This protein binds this small molecule.
Small molecule (SMILES): NC(=O)c1cc(NC(=O)c2cc(-c3cccc(N)n3)ccc2Cl)n(-c2ccccc2)n1

Binding-site contacts:
Ligand atom C1 contacts residue LYS68 of chain 1.A at 3.7 Å.
Ligand atom C10 contacts residue PHE113 of chain 1.A at 3.6 Å (hydrophobic).
Ligand atom C20 contacts residue ASP192 of chain 1.A at 3.1 Å.
Ligand atom N25 contacts residue ASP192 of chain 1.A at 3.7 Å.
Ligand atom C6 contacts residue GLY194 of chain 1.A at 3.5 Å.
Ligand atom C3 contacts residue LEU10 of chain 1.A at 3.7 Å (hydrophobic).
Ligand atom C3 contacts residue LYS68 of chain 1.A at 3.7 Å.
Ligand atom C11 contacts residue ASP192 of chain 1.A at 3.7 Å.
Ligand atom CL1 contacts residue HIS172 of chain 1.A at 3.2 Å.
Ligand atom C21 contacts residue ASP192 of chain 1.A at 3.7 Å.
Ligand atom C19 contacts residue PHE113 of chain 1.A at 3.6 Å (hydrophobic).
Ligand atom C6 contacts residue ASP192 of chain 1.A at 3.3 Å.
Ligand atom O29 contacts residue SER8 of chain 1.A at 3.4 Å.
Ligand atom C2 contacts residue ASP192 of chain 1.A at 3.4 Å.
Ligand atom N23 contacts residue GLY191 of chain 1.A at 3.4 Å.
Ligand atom C14 contacts residue ASP192 of chain 1.A at 3.6 Å.
Ligand atom C9 contacts residue LEU88 of chain 1.A at 3.5 Å (hydrophobic).
Ligand atom C8 contacts residue HIS172 of chain 1.A at 3.7 Å.
Ligand atom C12 contacts residue ASP192 of chain 1.A at 3.6 Å.
Ligand atom C10 contacts residue VAL97 of chain 1.A at 3.2 Å (hydrophobic).
Ligand atom N25 contacts residue GLY194 of chain 1.A at 3.5 Å.
Ligand atom C11 contacts residue LEU10 of chain 1.A at 3.7 Å (hydrophobic).
Ligand atom C4 contacts residue LEU88 of chain 1.A at 3.7 Å (hydrophobic).
Ligand atom C19 contacts residue GLY191 of chain 1.A at 3.7 Å.
Ligand atom C16 contacts residue HIS172 of chain 1.A at 3.8 Å.
Ligand atom C4 contacts residue VAL97 of chain 1.A at 3.2 Å (hydrophobic).
Ligand atom C3 contacts residue GLU84 of chain 1.A at 3.4 Å.
Ligand atom N23 contacts residue ASP192 of chain 1.A at 3.4 Å (salt-bridge).
Ligand atom N26 contacts residue ASP192 of chain 1.A at 3.2 Å (salt-bridge).
Ligand atom O29 contacts residue LEU10 of chain 1.A at 3.1 Å (h-bond).
Ligand atom N27 contacts residue ARG197 of chain 1.A at 3.0 Å (salt-bridge).
Ligand atom CL1 contacts residue GLY9 of chain 1.A at 3.5 Å.
Ligand atom C12 contacts residue SER8 of chain 1.A at 3.5 Å.
Ligand atom N24 contacts residue SER8 of chain 1.A at 3.8 Å.
Ligand atom O29 contacts residue GLY9 of chain 1.A at 3.4 Å (h-bond).
Ligand atom N28 contacts residue ASP192 of chain 1.A at 2.9 Å (salt-bridge).
Ligand atom C4 contacts residue ILE96 of chain 1.A at 3.7 Å (hydrophobic).
Ligand atom C18 contacts residue SER8 of chain 1.A at 3.4 Å.
Ligand atom N24 contacts residue GLY194 of chain 1.A at 3.3 Å.
Ligand atom N26 contacts residue PHE113 of chain 1.A at 3.3 Å.

Sequence of chain 1.A:
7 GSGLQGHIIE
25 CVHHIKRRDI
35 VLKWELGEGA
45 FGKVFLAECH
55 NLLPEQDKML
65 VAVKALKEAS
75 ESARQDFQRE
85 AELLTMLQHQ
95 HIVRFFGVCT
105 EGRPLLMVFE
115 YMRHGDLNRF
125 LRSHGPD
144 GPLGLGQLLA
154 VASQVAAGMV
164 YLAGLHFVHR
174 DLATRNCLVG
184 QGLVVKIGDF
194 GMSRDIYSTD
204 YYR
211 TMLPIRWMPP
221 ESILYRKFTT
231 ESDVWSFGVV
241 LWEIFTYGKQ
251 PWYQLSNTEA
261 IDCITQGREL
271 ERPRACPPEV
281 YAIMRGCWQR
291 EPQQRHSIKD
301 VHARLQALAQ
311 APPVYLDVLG